Binding-site contacts:
Ligand atom N15 contacts residue GLY53 of chain 1.A at 3.5 Å (h-bond).
Ligand atom C10 contacts residue TYR56 of chain 1.A at 3.5 Å (hydrophobic).
Ligand atom C39 contacts residue MET108 of chain 1.A at 3.4 Å (hydrophobic).
Ligand atom C33 contacts residue GLU113 of chain 1.A at 3.5 Å.
Ligand atom O30 contacts residue GLU113 of chain 1.A at 2.9 Å (salt-bridge).
Ligand atom C16 contacts residue CYS51 of chain 1.A at 3.3 Å (hydrophobic).
Ligand atom C16 contacts residue ALA50 of chain 1.A at 3.4 Å (hydrophobic).
Ligand atom C14 contacts residue MET49 of chain 1.A at 3.2 Å (hydrophobic).
Ligand atom N11 contacts residue TYR56 of chain 1.A at 3.3 Å.
Ligand atom C17 contacts residue CYS51 of chain 1.A at 3.4 Å (hydrophobic).
Ligand atom CL45 contacts residue TYR56 of chain 1.A at 3.6 Å.
Ligand atom N42 contacts residue GLY53 of chain 1.A at 3.1 Å.
Ligand atom C29 contacts residue GLN111 of chain 1.A at 3.1 Å.
Ligand atom C35 contacts residue GLN111 of chain 1.A at 3.6 Å.
Ligand atom O23 contacts residue HIS12 of chain 2.A at 2.5 Å (h-bond).
Ligand atom N47 contacts residue ARG22 of chain 2.A at 3.5 Å.
Ligand atom C36 contacts residue GLU113 of chain 1.A at 3.2 Å.
Ligand atom N15 contacts residue SER52 of chain 1.A at 3.5 Å.
Ligand atom C21 contacts residue HIS12 of chain 2.A at 3.4 Å.
Ligand atom N37 contacts residue MET108 of chain 1.A at 3.6 Å.
Ligand atom C41 contacts residue GLN111 of chain 1.A at 3.4 Å.
Ligand atom N27 contacts residue HIS114 of chain 1.A at 3.4 Å (h-bond).
Ligand atom O23 contacts residue PHE87 of chain 1.A at 3.5 Å.
Ligand atom C44 contacts residue TYR56 of chain 1.A at 3.4 Å (hydrophobic).
Ligand atom C22 contacts residue HIS12 of chain 2.A at 3.5 Å.
Ligand atom C16 contacts residue SER52 of chain 1.A at 3.4 Å.
Ligand atom N38 contacts residue MET108 of chain 1.A at 3.4 Å (h-bond).
Ligand atom C33 contacts residue GLN111 of chain 1.A at 3.4 Å.
Ligand atom C34 contacts residue GLN111 of chain 1.A at 3.5 Å.
Ligand atom C19 contacts residue ALA50 of chain 1.A at 3.4 Å (hydrophobic).
Ligand atom C14 contacts residue SER52 of chain 1.A at 3.4 Å.
Ligand atom C25 contacts residue CYS51 of chain 1.A at 3.2 Å (hydrophobic).
Ligand atom N31 contacts residue GLN111 of chain 1.A at 3.1 Å (h-bond).
Ligand atom N27 contacts residue VAL115 of chain 1.A at 2.8 Å (h-bond).
Ligand atom N11 contacts residue MET49 of chain 1.A at 3.0 Å (h-bond).
Ligand atom O30 contacts residue GLN111 of chain 1.A at 3.5 Å (h-bond).
Ligand atom C43 contacts residue GLY53 of chain 1.A at 3.3 Å.
Ligand atom C28 contacts residue GLN111 of chain 1.A at 3.5 Å.
Ligand atom C18 contacts residue CYS51 of chain 1.A at 3.2 Å (hydrophobic).
Ligand atom CL45 contacts residue MET49 of chain 1.A at 3.2 Å.

Sequence of chain 1.A:
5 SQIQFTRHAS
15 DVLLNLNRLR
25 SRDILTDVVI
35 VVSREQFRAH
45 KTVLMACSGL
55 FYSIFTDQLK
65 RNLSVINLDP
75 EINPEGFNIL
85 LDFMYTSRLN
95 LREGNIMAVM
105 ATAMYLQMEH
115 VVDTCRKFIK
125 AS

A protein and the small-molecule ligand that binds it are described below.
Small molecule (SMILES): Cc1cc(-c2cn(CC(=O)Nc3cc(N4CCN(C)CC4)ncc3Cl)c3ncn(CC#Cc4cnn(C)c4)c(=O)c23)cc(C#N)c1O

Sequence of chain 2.A:
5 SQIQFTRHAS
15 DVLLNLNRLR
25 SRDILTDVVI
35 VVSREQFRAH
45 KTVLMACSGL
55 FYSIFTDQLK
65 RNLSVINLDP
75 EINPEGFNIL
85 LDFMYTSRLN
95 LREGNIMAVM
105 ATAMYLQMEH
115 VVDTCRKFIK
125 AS